Sequence of chain 2.B:
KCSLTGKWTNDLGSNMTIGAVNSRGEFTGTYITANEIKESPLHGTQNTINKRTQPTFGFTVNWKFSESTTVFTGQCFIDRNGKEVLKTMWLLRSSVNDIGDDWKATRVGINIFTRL

This small molecule binds to this protein.
Small molecule (SMILES): CC(=O)N[C@@H]1[C@@H](O)[C@H](O)[C@@H](CO)O[C@H]1O

Binding-site contacts:
Ligand atom O5 contacts residue LEU121 of chain 2.B at 3.3 Å.
Ligand atom C5 contacts residue LEU121 of chain 2.B at 4.1 Å (hydrophobic).
Ligand atom C8 contacts residue ILE32 of chain 2.B at 3.8 Å (hydrophobic).
Ligand atom O7 contacts residue ILE32 of chain 2.B at 3.1 Å.
Ligand atom C8 contacts residue GLY13 of chain 2.B at 3.5 Å.
Ligand atom C7 contacts residue GLY13 of chain 2.B at 4.0 Å.
Ligand atom C7 contacts residue ILE42 of chain 2.B at 4.1 Å (hydrophobic).
Ligand atom O6 contacts residue LEU121 of chain 2.B at 4.1 Å.
Ligand atom N2 contacts residue ASN15 of chain 2.B at 2.9 Å (h-bond).
Ligand atom O7 contacts residue ASN15 of chain 2.B at 4.5 Å.
Ligand atom C2 contacts residue ASN15 of chain 2.B at 2.6 Å.
Ligand atom C7 contacts residue ILE32 of chain 2.B at 4.0 Å (hydrophobic).
Ligand atom C8 contacts residue ALA34 of chain 2.B at 4.0 Å (hydrophobic).
Ligand atom N2 contacts residue GLY13 of chain 2.B at 3.6 Å.
Ligand atom C8 contacts residue THR33 of chain 2.B at 4.1 Å.
Ligand atom C5 contacts residue ASN15 of chain 2.B at 3.6 Å.
Ligand atom C8 contacts residue ILE42 of chain 2.B at 3.9 Å (hydrophobic).
Ligand atom O5 contacts residue ASN15 of chain 2.B at 2.5 Å (h-bond).
Ligand atom C1 contacts residue ASN15 of chain 2.B at 1.4 Å.
Ligand atom O7 contacts residue ILE42 of chain 2.B at 3.6 Å.
Ligand atom C1 contacts residue LEU121 of chain 2.B at 3.9 Å (hydrophobic).
Ligand atom C7 contacts residue ASN15 of chain 2.B at 3.9 Å.
Ligand atom C4 contacts residue ASN15 of chain 2.B at 4.3 Å.
Ligand atom C8 contacts residue SER14 of chain 2.B at 4.4 Å.
Ligand atom O6 contacts residue LYS7 of chain 2.B at 3.0 Å (salt-bridge).
Ligand atom C6 contacts residue LYS7 of chain 2.B at 4.3 Å.
Ligand atom C3 contacts residue ASN15 of chain 2.B at 3.7 Å.
Ligand atom C6 contacts residue LEU121 of chain 2.B at 4.2 Å (hydrophobic).
Ligand atom O5 contacts residue LYS7 of chain 2.B at 4.1 Å.